This protein binds this small molecule.
Small molecule (SMILES): CCOP(=O)(OCC)C(=Cc1cc(C(C)(C)C)c(O)c(C(C)(C)C)c1)P(=O)(OCC)OCC

Sequence of chain 1.A:
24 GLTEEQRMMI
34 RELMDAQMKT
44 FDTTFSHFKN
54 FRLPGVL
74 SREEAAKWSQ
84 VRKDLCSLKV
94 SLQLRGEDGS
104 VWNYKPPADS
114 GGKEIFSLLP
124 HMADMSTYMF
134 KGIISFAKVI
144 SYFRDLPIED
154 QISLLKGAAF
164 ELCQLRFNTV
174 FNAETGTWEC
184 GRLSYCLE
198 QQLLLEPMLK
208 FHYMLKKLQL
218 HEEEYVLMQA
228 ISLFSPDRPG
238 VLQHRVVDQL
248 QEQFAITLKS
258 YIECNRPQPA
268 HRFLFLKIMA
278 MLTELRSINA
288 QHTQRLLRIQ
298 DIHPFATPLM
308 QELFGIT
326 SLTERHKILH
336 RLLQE

Binding-site contacts:
Ligand atom C33 contacts residue HIS289 of chain 1.A at 3.9 Å.
Ligand atom C4 contacts residue PHE170 of chain 1.A at 4.0 Å (hydrophobic).
Ligand atom O11 contacts residue TRP181 of chain 1.A at 3.6 Å.
Ligand atom C23 contacts residue MET125 of chain 1.A at 3.9 Å (hydrophobic).
Ligand atom C26 contacts residue PHE311 of chain 1.A at 3.4 Å (hydrophobic).
Ligand atom C14 contacts residue GLN167 of chain 1.A at 3.8 Å.
Ligand atom C17 contacts residue PHE170 of chain 1.A at 3.6 Å (hydrophobic).
Ligand atom C22 contacts residue SER129 of chain 1.A at 3.4 Å.
Ligand atom C23 contacts residue PHE302 of chain 1.A at 3.5 Å (hydrophobic).
Ligand atom C23 contacts residue MET307 of chain 1.A at 3.6 Å (hydrophobic).
Ligand atom C16 contacts residue LEU91 of chain 1.A at 4.0 Å (hydrophobic).
Ligand atom C14 contacts residue HIS209 of chain 1.A at 3.9 Å.
Ligand atom C23 contacts residue ALA126 of chain 1.A at 3.8 Å (hydrophobic).
Ligand atom C18 contacts residue MET125 of chain 1.A at 3.7 Å (hydrophobic).
Ligand atom C7 contacts residue GLN167 of chain 1.A at 3.8 Å.
Ligand atom C25 contacts residue PHE163 of chain 1.A at 3.9 Å (hydrophobic).
Ligand atom C26 contacts residue HIS289 of chain 1.A at 3.9 Å.
Ligand atom C33 contacts residue ILE296 of chain 1.A at 3.9 Å (hydrophobic).
Ligand atom C33 contacts residue LEU293 of chain 1.A at 3.5 Å (hydrophobic).
Ligand atom C26 contacts residue PHE163 of chain 1.A at 3.7 Å (hydrophobic).
Ligand atom C19 contacts residue PHE170 of chain 1.A at 3.8 Å (hydrophobic).
Ligand atom C17 contacts residue MET128 of chain 1.A at 3.7 Å (hydrophobic).
Ligand atom O27 contacts residue PHE163 of chain 1.A at 3.7 Å.
Ligand atom C16 contacts residue LEU206 of chain 1.A at 3.9 Å (hydrophobic).
Ligand atom C5 contacts residue GLN167 of chain 1.A at 3.6 Å.
Ligand atom C14 contacts residue TRP181 of chain 1.A at 3.6 Å (hydrophobic).
Ligand atom C19 contacts residue TRP181 of chain 1.A at 4.0 Å (hydrophobic).
Ligand atom C25 contacts residue PHE311 of chain 1.A at 3.5 Å (hydrophobic).
Ligand atom C15 contacts residue MET205 of chain 1.A at 3.6 Å (hydrophobic).
Ligand atom C14 contacts residue MET205 of chain 1.A at 3.9 Å (hydrophobic).
Ligand atom C7 contacts residue SER129 of chain 1.A at 3.6 Å.
Ligand atom O27 contacts residue HIS289 of chain 1.A at 2.8 Å (h-bond).
Ligand atom O21 contacts residue MET307 of chain 1.A at 3.9 Å.
Ligand atom C18 contacts residue TYR188 of chain 1.A at 3.4 Å (hydrophobic).
Ligand atom C6 contacts residue GLN167 of chain 1.A at 3.5 Å.
Ligand atom C17 contacts residue MET125 of chain 1.A at 3.6 Å (hydrophobic).
Ligand atom O24 contacts residue PHE163 of chain 1.A at 3.4 Å.
Ligand atom O20 contacts residue PHE133 of chain 1.A at 3.5 Å.
Ligand atom C15 contacts residue HIS289 of chain 1.A at 3.7 Å.
Ligand atom O20 contacts residue SER129 of chain 1.A at 3.2 Å (h-bond).